Sequence of chain 1.D:
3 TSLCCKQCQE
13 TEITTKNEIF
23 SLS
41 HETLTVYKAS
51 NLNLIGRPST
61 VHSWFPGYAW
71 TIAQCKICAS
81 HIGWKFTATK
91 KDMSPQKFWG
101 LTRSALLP

Binding-site contacts:
Ligand atom OAD contacts residue HIS62 of chain 1.D at 3.8 Å.
Ligand atom CG contacts residue TRP84 of chain 1.D at 3.8 Å (hydrophobic).
Ligand atom CD contacts residue SER63 of chain 1.D at 4.1 Å.
Ligand atom OE1 contacts residue HIS62 of chain 1.D at 3.9 Å.
Ligand atom NE2 contacts residue SER63 of chain 1.D at 4.1 Å.
Ligand atom CD contacts residue TRP64 of chain 1.D at 3.5 Å (hydrophobic).
Ligand atom CA contacts residue TRP64 of chain 1.D at 4.1 Å (hydrophobic).
Ligand atom CD contacts residue PHE86 of chain 1.D at 4.1 Å (hydrophobic).
Ligand atom OE1 contacts residue TRP64 of chain 1.D at 3.0 Å (h-bond).
Ligand atom OE1 contacts residue PHE86 of chain 1.D at 3.2 Å.
Ligand atom NE2 contacts residue HIS62 of chain 1.D at 2.9 Å (h-bond).
Ligand atom C contacts residue TRP70 of chain 1.D at 4.4 Å (hydrophobic).
Ligand atom CB contacts residue TRP64 of chain 1.D at 4.0 Å (hydrophobic).
Ligand atom CG contacts residue TRP70 of chain 1.D at 3.4 Å (hydrophobic).
Ligand atom NE2 contacts residue TRP64 of chain 1.D at 3.1 Å.
Ligand atom CG contacts residue PHE86 of chain 1.D at 4.2 Å (hydrophobic).
Ligand atom OAD contacts residue VAL61 of chain 1.D at 4.0 Å.
Ligand atom C contacts residue HIS62 of chain 1.D at 3.5 Å.
Ligand atom CB contacts residue TRP70 of chain 1.D at 4.3 Å (hydrophobic).
Ligand atom OE1 contacts residue SER63 of chain 1.D at 3.5 Å.
Ligand atom NE2 contacts residue TRP70 of chain 1.D at 4.1 Å.
Ligand atom CD contacts residue HIS62 of chain 1.D at 3.8 Å.
Ligand atom O contacts residue TRP64 of chain 1.D at 3.1 Å (h-bond).
Ligand atom OAD contacts residue TRP70 of chain 1.D at 3.5 Å.
Ligand atom CD contacts residue TRP70 of chain 1.D at 3.4 Å (hydrophobic).
Ligand atom CAO contacts residue TRP70 of chain 1.D at 4.2 Å (hydrophobic).
Ligand atom CB contacts residue TRP84 of chain 1.D at 3.2 Å (hydrophobic).
Ligand atom C contacts residue TRP64 of chain 1.D at 3.3 Å (hydrophobic).
Ligand atom OAC contacts residue TRP84 of chain 1.D at 3.6 Å.
Ligand atom OE1 contacts residue TRP70 of chain 1.D at 3.4 Å.
Ligand atom O contacts residue HIS62 of chain 1.D at 3.4 Å (h-bond).
Ligand atom CG contacts residue TRP64 of chain 1.D at 4.4 Å (hydrophobic).
Ligand atom OAC contacts residue TRP64 of chain 1.D at 4.2 Å.
Ligand atom CA contacts residue TRP70 of chain 1.D at 4.1 Å (hydrophobic).

The small molecule below binds the protein below.
Small molecule (SMILES): O=C1CC[C@@H](N2C(=O)c3ccccc3C2=O)C(=O)N1